The small molecule below binds the protein below.
Small molecule (SMILES): Cc1cccc(-n2nc(C(C)(C)C)cc2NC(=O)Nc2ccc(Nc3ncnc4ccc(N)cc34)cc2)c1

Binding-site contacts:
Ligand atom CAD contacts residue VAL155 of chain 1.B at 3.8 Å (hydrophobic).
Ligand atom N1 contacts residue LEU146 of chain 1.B at 3.8 Å.
Ligand atom C2 contacts residue MET94 of chain 1.B at 3.8 Å (hydrophobic).
Ligand atom CAJ contacts residue GLU63 of chain 1.B at 3.8 Å.
Ligand atom CAC contacts residue TYR135 of chain 1.B at 3.6 Å (hydrophobic).
Ligand atom N1 contacts residue ALA46 of chain 1.B at 3.4 Å.
Ligand atom N3 contacts residue GLU92 of chain 1.B at 3.7 Å.
Ligand atom NAW contacts residue ASP157 of chain 1.B at 3.0 Å (salt-bridge).
Ligand atom N3 contacts residue ALA46 of chain 1.B at 3.7 Å.
Ligand atom OAF contacts residue VAL76 of chain 1.B at 3.5 Å.
Ligand atom CBE contacts residue GLU63 of chain 1.B at 3.7 Å.
Ligand atom CAP contacts residue MET94 of chain 1.B at 3.3 Å (hydrophobic).
Ligand atom C2 contacts residue ALA46 of chain 1.B at 3.3 Å (hydrophobic).
Ligand atom CAR contacts residue ASP157 of chain 1.B at 3.4 Å.
Ligand atom NAX contacts residue MET67 of chain 1.B at 3.7 Å.
Ligand atom CBD contacts residue PHE158 of chain 1.B at 3.6 Å (hydrophobic).
Ligand atom NAX contacts residue ASP157 of chain 1.B at 3.0 Å (salt-bridge).
Ligand atom NAX contacts residue GLU63 of chain 1.B at 2.8 Å (salt-bridge).
Ligand atom CAG contacts residue GLU63 of chain 1.B at 3.6 Å.
Ligand atom N3 contacts residue TYR93 of chain 1.B at 3.7 Å.
Ligand atom CAQ contacts residue ASP157 of chain 1.B at 3.8 Å.
Ligand atom NBK contacts residue ASP157 of chain 1.B at 3.7 Å.
Ligand atom CBG contacts residue ASP157 of chain 1.B at 3.6 Å.
Ligand atom OAF contacts residue ASP157 of chain 1.B at 2.6 Å (salt-bridge).
Ligand atom CAL contacts residue PHE158 of chain 1.B at 3.6 Å (hydrophobic).
Ligand atom CAP contacts residue TYR93 of chain 1.B at 3.6 Å (hydrophobic).
Ligand atom CAB contacts residue LEU70 of chain 1.B at 3.5 Å (hydrophobic).
Ligand atom CAQ contacts residue GLU63 of chain 1.B at 3.5 Å.
Ligand atom CBC contacts residue GLU63 of chain 1.B at 3.8 Å.
Ligand atom CAM contacts residue PHE158 of chain 1.B at 3.7 Å (hydrophobic).
Ligand atom C2 contacts residue GLU92 of chain 1.B at 3.1 Å.
Ligand atom CBC contacts residue ASP157 of chain 1.B at 3.7 Å.
Ligand atom CAZ contacts residue ASP157 of chain 1.B at 2.8 Å.
Ligand atom CAN contacts residue PHE158 of chain 1.B at 3.5 Å (hydrophobic).
Ligand atom CBB contacts residue LEU26 of chain 1.B at 3.8 Å (hydrophobic).
Ligand atom N3 contacts residue MET94 of chain 1.B at 3.0 Å (h-bond).
Ligand atom OAF contacts residue ALA156 of chain 1.B at 3.4 Å.
Ligand atom NAW contacts residue GLU63 of chain 1.B at 2.8 Å (salt-bridge).
Ligand atom CAO contacts residue LEU26 of chain 1.B at 3.8 Å (hydrophobic).
Ligand atom CAZ contacts residue GLU63 of chain 1.B at 3.3 Å.

Sequence of chain 1.B:
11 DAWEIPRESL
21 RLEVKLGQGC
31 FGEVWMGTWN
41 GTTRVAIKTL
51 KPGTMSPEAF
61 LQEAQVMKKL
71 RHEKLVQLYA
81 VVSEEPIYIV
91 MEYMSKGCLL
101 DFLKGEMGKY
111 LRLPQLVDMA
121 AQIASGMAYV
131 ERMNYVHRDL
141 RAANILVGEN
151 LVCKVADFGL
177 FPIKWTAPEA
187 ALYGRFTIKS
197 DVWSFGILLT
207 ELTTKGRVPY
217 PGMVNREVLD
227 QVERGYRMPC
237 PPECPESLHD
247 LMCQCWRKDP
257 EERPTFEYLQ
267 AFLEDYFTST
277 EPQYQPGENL